This protein binds this small molecule.
Small molecule (SMILES): CC(=O)N[C@H]1[C@H](O[C@H]2[C@H](O)[C@@H](NC(C)=O)CO[C@@H]2CO)O[C@H](CO)[C@@H](O)[C@@H]1O

Sequence of chain 9.P:
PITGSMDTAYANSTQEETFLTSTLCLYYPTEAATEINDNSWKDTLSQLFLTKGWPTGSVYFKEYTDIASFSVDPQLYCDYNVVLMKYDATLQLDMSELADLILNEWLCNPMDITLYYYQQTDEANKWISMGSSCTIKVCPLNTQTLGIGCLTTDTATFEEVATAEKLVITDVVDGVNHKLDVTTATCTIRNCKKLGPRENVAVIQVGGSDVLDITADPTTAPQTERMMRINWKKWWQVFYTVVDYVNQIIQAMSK

Binding-site contacts:
Ligand atom O5 contacts residue ASN19 of chain 9.P at 2.9 Å (h-bond).
Ligand atom C2 contacts residue ASN19 of chain 9.P at 3.6 Å.
Ligand atom C8 contacts residue ALA18 of chain 9.P at 4.0 Å (hydrophobic).
Ligand atom C8 contacts residue TYR17 of chain 9.P at 3.4 Å (hydrophobic).
Ligand atom C1 contacts residue ASN19 of chain 9.P at 2.3 Å.
Ligand atom N2 contacts residue ASN19 of chain 9.P at 4.0 Å.
Ligand atom C3 contacts residue ASN19 of chain 9.P at 4.4 Å.
Ligand atom C7 contacts residue ALA18 of chain 9.P at 4.4 Å (hydrophobic).
Ligand atom O7 contacts residue ALA18 of chain 9.P at 4.3 Å.
Ligand atom C7 contacts residue TYR17 of chain 9.P at 4.3 Å (hydrophobic).
Ligand atom C5 contacts residue ASN19 of chain 9.P at 3.6 Å.